Binding-site contacts:
Ligand atom O3G contacts residue PHE257 of chain 1.A at 4.2 Å.
Ligand atom O3' contacts residue MET279 of chain 1.A at 3.1 Å.
Ligand atom C8 contacts residue SER48 of chain 1.A at 2.7 Å.
Ligand atom C8 contacts residue MET279 of chain 1.A at 3.9 Å (hydrophobic).
Ligand atom N6 contacts residue GLU282 of chain 1.A at 3.8 Å.
Ligand atom O4' contacts residue VAL51 of chain 1.A at 3.0 Å.
Ligand atom O1G contacts residue LYS258 of chain 1.A at 3.1 Å (salt-bridge).
Ligand atom C1' contacts residue MET279 of chain 1.A at 3.5 Å (hydrophobic).
Ligand atom N7 contacts residue GLU282 of chain 1.A at 4.2 Å.
Ligand atom O2B contacts residue PRO346 of chain 1.A at 4.0 Å.
Ligand atom PG contacts residue MG1 of chain 1.B at 3.8 Å.
Ligand atom O1B contacts residue LYS258 of chain 1.A at 3.6 Å.
Ligand atom C4 contacts residue GLN259 of chain 1.A at 4.1 Å.
Ligand atom N1 contacts residue GLU282 of chain 1.A at 4.2 Å.
Ligand atom O3G contacts residue MG1 of chain 1.B at 2.3 Å.
Ligand atom C3' contacts residue MET279 of chain 1.A at 3.6 Å (hydrophobic).
Ligand atom C1' contacts residue VAL51 of chain 1.A at 3.4 Å (hydrophobic).
Ligand atom C5 contacts residue GLU282 of chain 1.A at 3.9 Å.
Ligand atom O3' contacts residue LEU329 of chain 1.A at 4.1 Å.
Ligand atom N7 contacts residue ALA260 of chain 1.A at 4.0 Å.
Ligand atom PG contacts residue LYS258 of chain 1.A at 4.2 Å.
Ligand atom C4' contacts residue HIS283 of chain 1.A at 4.3 Å.
Ligand atom O1B contacts residue PRO346 of chain 1.A at 3.6 Å.
Ligand atom N9 contacts residue SER48 of chain 1.A at 4.0 Å.
Ligand atom C5 contacts residue SER48 of chain 1.A at 4.3 Å.
Ligand atom C2' contacts residue MET279 of chain 1.A at 2.9 Å (hydrophobic).
Ligand atom N7 contacts residue SER48 of chain 1.A at 3.0 Å (h-bond).
Ligand atom C5 contacts residue GLN259 of chain 1.A at 3.9 Å.
Ligand atom C6 contacts residue GLU282 of chain 1.A at 3.7 Å.
Ligand atom C4' contacts residue VAL51 of chain 1.A at 3.8 Å (hydrophobic).
Ligand atom C8 contacts residue ALA260 of chain 1.A at 4.4 Å (hydrophobic).
Ligand atom O3G contacts residue GLN259 of chain 1.A at 4.4 Å.
Ligand atom N9 contacts residue MET279 of chain 1.A at 4.0 Å.
Ligand atom C6 contacts residue GLN259 of chain 1.A at 4.2 Å.
Ligand atom C3' contacts residue HIS283 of chain 1.A at 3.7 Å.
Ligand atom O3' contacts residue HIS283 of chain 1.A at 2.5 Å.
Ligand atom N6 contacts residue GLU261 of chain 1.A at 3.4 Å (salt-bridge).
Ligand atom N7 contacts residue GLU261 of chain 1.A at 4.1 Å.
Ligand atom O1A contacts residue ASP348 of chain 1.A at 3.6 Å.
Ligand atom N7 contacts residue GLN259 of chain 1.A at 4.2 Å.

The small molecule below binds the protein below.
Small molecule (SMILES): Nc1ncnc2c1ncn2[C@H]1C[C@H](O)[C@@H](CO[P](=O)(O)O[P](=O)(O)OP(=O)(O)O)O1

Sequence of chain 1.A:
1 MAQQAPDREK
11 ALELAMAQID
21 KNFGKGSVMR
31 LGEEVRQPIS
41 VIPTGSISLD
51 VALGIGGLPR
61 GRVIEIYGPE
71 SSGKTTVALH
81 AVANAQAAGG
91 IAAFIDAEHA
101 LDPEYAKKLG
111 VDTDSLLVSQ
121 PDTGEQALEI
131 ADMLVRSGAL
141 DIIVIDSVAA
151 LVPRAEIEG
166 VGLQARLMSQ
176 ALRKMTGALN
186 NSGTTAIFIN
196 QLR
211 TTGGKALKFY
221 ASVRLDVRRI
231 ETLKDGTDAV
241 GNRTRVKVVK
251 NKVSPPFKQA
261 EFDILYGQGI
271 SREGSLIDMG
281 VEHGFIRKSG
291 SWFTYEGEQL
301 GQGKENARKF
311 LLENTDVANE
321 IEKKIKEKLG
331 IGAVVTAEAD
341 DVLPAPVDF